Binding-site contacts:
Ligand atom C1 contacts residue THR206 of chain 1.A at 3.5 Å.
Ligand atom C8 contacts residue ILE247 of chain 1.A at 4.0 Å (hydrophobic).
Ligand atom O7 contacts residue ILE242 of chain 1.A at 4.1 Å.
Ligand atom C5 contacts residue THR206 of chain 1.A at 4.0 Å.
Ligand atom N2 contacts residue ASN204 of chain 1.A at 2.8 Å (h-bond).
Ligand atom C1 contacts residue ASN204 of chain 1.A at 1.4 Å.
Ligand atom O7 contacts residue HIS321 of chain 1.A at 3.0 Å.
Ligand atom O5 contacts residue THR206 of chain 1.A at 4.0 Å.
Ligand atom O7 contacts residue ASN204 of chain 1.A at 3.1 Å (h-bond).
Ligand atom C2 contacts residue ASN204 of chain 1.A at 2.4 Å.
Ligand atom C8 contacts residue HIS321 of chain 1.A at 4.5 Å.
Ligand atom C7 contacts residue HIS321 of chain 1.A at 3.9 Å.
Ligand atom C3 contacts residue ASN204 of chain 1.A at 3.7 Å.
Ligand atom C3 contacts residue THR206 of chain 1.A at 4.4 Å.
Ligand atom C2 contacts residue THR206 of chain 1.A at 4.5 Å.
Ligand atom C8 contacts residue ASN204 of chain 1.A at 4.3 Å.
Ligand atom C7 contacts residue ASN204 of chain 1.A at 3.2 Å.
Ligand atom O5 contacts residue ASN204 of chain 1.A at 2.4 Å (h-bond).
Ligand atom C7 contacts residue ILE242 of chain 1.A at 4.5 Å (hydrophobic).
Ligand atom C4 contacts residue ASN204 of chain 1.A at 4.2 Å.
Ligand atom C8 contacts residue SER244 of chain 1.A at 3.3 Å.
Ligand atom C8 contacts residue ILE242 of chain 1.A at 4.2 Å (hydrophobic).
Ligand atom C8 contacts residue ARG243 of chain 1.A at 4.4 Å.
Ligand atom C5 contacts residue ASN204 of chain 1.A at 3.7 Å.

A small-molecule ligand and the protein it binds are described below.
Small molecule (SMILES): CC(=O)N[C@@H]1[C@@H](O)[C@H](O)[C@@H](CO)O[C@H]1O

Sequence of chain 1.A:
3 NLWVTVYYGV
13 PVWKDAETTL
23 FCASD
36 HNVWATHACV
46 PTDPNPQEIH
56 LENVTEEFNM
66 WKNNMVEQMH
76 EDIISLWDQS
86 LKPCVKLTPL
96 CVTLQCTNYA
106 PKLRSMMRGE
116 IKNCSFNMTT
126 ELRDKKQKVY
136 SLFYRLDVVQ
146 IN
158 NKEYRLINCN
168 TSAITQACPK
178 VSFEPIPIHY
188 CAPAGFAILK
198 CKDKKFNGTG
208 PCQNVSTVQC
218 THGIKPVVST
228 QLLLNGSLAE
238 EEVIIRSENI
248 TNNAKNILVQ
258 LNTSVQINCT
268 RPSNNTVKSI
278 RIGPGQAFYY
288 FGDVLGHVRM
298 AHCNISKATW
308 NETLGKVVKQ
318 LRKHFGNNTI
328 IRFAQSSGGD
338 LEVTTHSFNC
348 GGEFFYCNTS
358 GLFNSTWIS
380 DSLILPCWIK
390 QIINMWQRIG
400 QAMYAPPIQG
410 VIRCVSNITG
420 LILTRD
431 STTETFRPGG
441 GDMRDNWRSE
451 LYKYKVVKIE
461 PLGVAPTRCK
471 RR